A small-molecule ligand and the protein it binds are described below.
Small molecule (SMILES): O=C1OCc2c(Cl)c(Cl)c(Cl)c(Cl)c21

Binding-site contacts:
Ligand atom O4 contacts residue TYR223 of chain 1.A at 3.6 Å.
Ligand atom CL7 contacts residue ILE165 of chain 1.A at 3.3 Å.
Ligand atom C6 contacts residue NDP1 of chain 1.C at 3.6 Å.
Ligand atom C7 contacts residue TYR223 of chain 1.A at 3.5 Å (hydrophobic).
Ligand atom CL9 contacts residue TYR216 of chain 1.A at 3.3 Å.
Ligand atom C5 contacts residue SER164 of chain 1.A at 3.4 Å.
Ligand atom O11 contacts residue NDP1 of chain 1.C at 3.5 Å.
Ligand atom C9 contacts residue NDP1 of chain 1.C at 3.6 Å.
Ligand atom C5 contacts residue TYR178 of chain 1.A at 3.6 Å (hydrophobic).
Ligand atom C6 contacts residue TYR223 of chain 1.A at 3.2 Å (hydrophobic).
Ligand atom C3 contacts residue TYR223 of chain 1.A at 3.5 Å (hydrophobic).
Ligand atom C1 contacts residue NDP1 of chain 1.C at 3.1 Å.
Ligand atom O11 contacts residue TYR178 of chain 1.A at 3.7 Å.
Ligand atom C3 contacts residue MET215 of chain 1.A at 3.4 Å (hydrophobic).
Ligand atom C3 contacts residue NDP1 of chain 1.C at 3.4 Å.
Ligand atom C7 contacts residue GLY210 of chain 1.A at 3.8 Å.
Ligand atom C5 contacts residue NDP1 of chain 1.C at 3.2 Å.
Ligand atom CL10 contacts residue NDP1 of chain 1.C at 3.5 Å.
Ligand atom O4 contacts residue NDP1 of chain 1.C at 3.2 Å.
Ligand atom C2 contacts residue TYR223 of chain 1.A at 3.2 Å (hydrophobic).
Ligand atom O4 contacts residue TYR178 of chain 1.A at 2.5 Å (h-bond).
Ligand atom O11 contacts residue THR166 of chain 1.A at 3.4 Å.
Ligand atom C8 contacts residue TYR223 of chain 1.A at 3.6 Å (hydrophobic).
Ligand atom C9 contacts residue TYR223 of chain 1.A at 3.4 Å (hydrophobic).
Ligand atom CL10 contacts residue VAL219 of chain 1.A at 3.2 Å.
Ligand atom C8 contacts residue GLY210 of chain 1.A at 3.4 Å.
Ligand atom CL9 contacts residue CYS220 of chain 1.A at 3.3 Å.
Ligand atom CL8 contacts residue TRP243 of chain 1.A at 3.4 Å.
Ligand atom C9 contacts residue GLY210 of chain 1.A at 3.9 Å.
Ligand atom CL7 contacts residue GLY210 of chain 1.A at 3.9 Å.
Ligand atom C3 contacts residue TYR178 of chain 1.A at 3.5 Å (hydrophobic).
Ligand atom O11 contacts residue SER164 of chain 1.A at 2.3 Å (h-bond).
Ligand atom CL10 contacts residue MET215 of chain 1.A at 3.0 Å.
Ligand atom C1 contacts residue TYR223 of chain 1.A at 3.6 Å (hydrophobic).
Ligand atom CL7 contacts residue MET283 of chain 1.A at 3.8 Å.
Ligand atom CL8 contacts residue GLY210 of chain 1.A at 3.5 Å.
Ligand atom C5 contacts residue TYR223 of chain 1.A at 3.5 Å (hydrophobic).
Ligand atom CL8 contacts residue TYR223 of chain 1.A at 4.0 Å.
Ligand atom CL10 contacts residue TYR216 of chain 1.A at 3.0 Å.
Ligand atom C2 contacts residue NDP1 of chain 1.C at 3.1 Å.

Sequence of chain 1.A:
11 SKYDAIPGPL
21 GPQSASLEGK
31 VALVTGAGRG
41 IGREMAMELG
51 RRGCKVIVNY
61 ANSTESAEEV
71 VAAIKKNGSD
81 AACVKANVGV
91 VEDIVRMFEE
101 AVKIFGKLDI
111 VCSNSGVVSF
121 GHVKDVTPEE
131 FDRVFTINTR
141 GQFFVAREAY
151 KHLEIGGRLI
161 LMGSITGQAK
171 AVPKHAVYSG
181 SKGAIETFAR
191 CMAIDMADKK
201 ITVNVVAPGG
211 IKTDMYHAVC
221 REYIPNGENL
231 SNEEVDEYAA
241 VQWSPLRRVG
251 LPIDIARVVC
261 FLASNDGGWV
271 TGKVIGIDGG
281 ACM